Binding-site contacts:
Ligand atom O contacts residue TRP227 of chain 1.D at 3.1 Å.
Ligand atom C2 contacts residue SER205 of chain 1.D at 1.4 Å.
Ligand atom O contacts residue GLY228 of chain 1.D at 3.0 Å (h-bond).
Ligand atom CA2 contacts residue SER226 of chain 1.D at 3.3 Å.
Ligand atom CZ1 contacts residue GLY228 of chain 1.D at 3.7 Å.
Ligand atom CB1 contacts residue HIS43 of chain 1.D at 3.4 Å.
Ligand atom NH1 contacts residue ASP199 of chain 1.D at 3.5 Å (salt-bridge).
Ligand atom NE contacts residue ALA200 of chain 1.D at 3.5 Å (h-bond).
Ligand atom CE1 contacts residue TYR47 of chain 1.D at 3.4 Å (hydrophobic).
Ligand atom C3 contacts residue HIS43 of chain 1.D at 1.5 Å.
Ligand atom O2 contacts residue HIS43 of chain 1.D at 3.6 Å.
Ligand atom C1 contacts residue HIS43 of chain 1.D at 3.6 Å.
Ligand atom NH2 contacts residue GLY230 of chain 1.D at 3.1 Å (h-bond).
Ligand atom CZ1 contacts residue ASP199 of chain 1.D at 3.6 Å.
Ligand atom CZ1 contacts residue ALA200 of chain 1.D at 2.9 Å (hydrophobic).
Ligand atom N2 contacts residue SER226 of chain 1.D at 2.6 Å (h-bond).
Ligand atom NH2 contacts residue ALA200 of chain 1.D at 3.1 Å (h-bond).
Ligand atom O2 contacts residue GLY203 of chain 1.D at 3.2 Å (h-bond).
Ligand atom CD3 contacts residue GLY228 of chain 1.D at 3.7 Å.
Ligand atom NH2 contacts residue ASP199 of chain 1.D at 2.9 Å (salt-bridge).
Ligand atom CB2 contacts residue SER226 of chain 1.D at 3.2 Å.
Ligand atom N2 contacts residue SER205 of chain 1.D at 3.0 Å (h-bond).
Ligand atom NH1 contacts residue ALA200 of chain 1.D at 2.7 Å (h-bond).
Ligand atom CZ contacts residue GLU94 of chain 1.D at 3.6 Å.
Ligand atom CA2 contacts residue SER205 of chain 1.D at 2.4 Å.
Ligand atom C1 contacts residue SER226 of chain 1.D at 3.6 Å.
Ligand atom NE contacts residue GLY228 of chain 1.D at 3.6 Å.
Ligand atom N2 contacts residue HIS43 of chain 1.D at 2.8 Å (h-bond).
Ligand atom NE contacts residue TRP227 of chain 1.D at 3.7 Å.
Ligand atom CZ1 contacts residue TRP227 of chain 1.D at 3.7 Å (hydrophobic).
Ligand atom CD3 contacts residue TRP227 of chain 1.D at 3.3 Å (hydrophobic).
Ligand atom O2 contacts residue SER205 of chain 1.D at 2.2 Å (h-bond).
Ligand atom C3 contacts residue SER205 of chain 1.D at 2.4 Å.
Ligand atom N contacts residue GLY228 of chain 1.D at 3.0 Å (h-bond).
Ligand atom CB1 contacts residue LEU96 of chain 1.D at 3.3 Å (hydrophobic).
Ligand atom CA2 contacts residue HIS43 of chain 1.D at 3.2 Å.
Ligand atom CA1 contacts residue LEU96 of chain 1.D at 3.6 Å (hydrophobic).
Ligand atom C2 contacts residue HIS43 of chain 1.D at 2.5 Å.
Ligand atom NH1 contacts residue TRP227 of chain 1.D at 3.4 Å (h-bond).
Ligand atom CB2 contacts residue SER205 of chain 1.D at 2.7 Å.

Sequence of chain 1.D:
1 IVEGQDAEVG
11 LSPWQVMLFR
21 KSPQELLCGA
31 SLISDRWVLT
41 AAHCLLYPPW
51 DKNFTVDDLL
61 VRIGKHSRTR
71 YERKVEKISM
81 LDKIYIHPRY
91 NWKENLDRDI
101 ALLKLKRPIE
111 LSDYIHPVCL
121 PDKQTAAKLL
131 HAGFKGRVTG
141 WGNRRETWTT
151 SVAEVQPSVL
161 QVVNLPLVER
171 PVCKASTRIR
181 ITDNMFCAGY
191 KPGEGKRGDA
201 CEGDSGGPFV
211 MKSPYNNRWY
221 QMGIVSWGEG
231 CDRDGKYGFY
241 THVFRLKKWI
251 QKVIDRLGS

A small-molecule ligand and the protein it binds are described below.
Small molecule (SMILES): NC(=[NH2+])NCCC[C@H](NC(=O)[C@@H]1CCCN1C(=O)[C@H](N)Cc1ccccc1)[C@H](O)CCl

Sequence of chain 1.A:
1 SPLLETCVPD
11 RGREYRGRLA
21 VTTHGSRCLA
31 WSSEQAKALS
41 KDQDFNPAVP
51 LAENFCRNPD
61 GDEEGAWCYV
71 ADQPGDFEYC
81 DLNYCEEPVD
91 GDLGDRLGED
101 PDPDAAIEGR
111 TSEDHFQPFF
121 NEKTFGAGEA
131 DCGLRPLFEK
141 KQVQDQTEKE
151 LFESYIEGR